Binding-site contacts:
Ligand atom C6 contacts residue TYR202 of chain 1.B at 3.6 Å (hydrophobic).
Ligand atom N3 contacts residue GLY220 of chain 1.B at 3.5 Å.
Ligand atom N7 contacts residue ALA119 of chain 1.B at 3.3 Å.
Ligand atom N7 contacts residue GLY120 of chain 1.B at 3.2 Å (h-bond).
Ligand atom C6 contacts residue VAL219 of chain 1.B at 3.7 Å (hydrophobic).
Ligand atom C5 contacts residue TYR202 of chain 1.B at 3.7 Å (hydrophobic).
Ligand atom C8 contacts residue THR244 of chain 1.B at 3.1 Å.
Ligand atom C5 contacts residue ASN245 of chain 1.B at 3.8 Å.
Ligand atom C5 contacts residue ALA119 of chain 1.B at 3.8 Å (hydrophobic).
Ligand atom C2 contacts residue GLU203 of chain 1.B at 2.9 Å.
Ligand atom C6 contacts residue GLU203 of chain 1.B at 3.5 Å.
Ligand atom N3 contacts residue VAL219 of chain 1.B at 3.7 Å.
Ligand atom C6 contacts residue ASN245 of chain 1.B at 4.0 Å.
Ligand atom N7 contacts residue THR244 of chain 1.B at 3.4 Å (h-bond).
Ligand atom N1 contacts residue VAL219 of chain 1.B at 3.6 Å (h-bond).
Ligand atom C2 contacts residue MET221 of chain 1.B at 3.5 Å (hydrophobic).
Ligand atom O6 contacts residue GLU203 of chain 1.B at 3.5 Å (salt-bridge).
Ligand atom C8 contacts residue ALA118 of chain 1.B at 3.5 Å (hydrophobic).
Ligand atom C2 contacts residue VAL219 of chain 1.B at 3.6 Å (hydrophobic).
Ligand atom C2 contacts residue TYR202 of chain 1.B at 4.0 Å (hydrophobic).
Ligand atom C5 contacts residue GLY120 of chain 1.B at 3.3 Å.
Ligand atom C4 contacts residue ALA118 of chain 1.B at 4.0 Å (hydrophobic).
Ligand atom C4 contacts residue GLY120 of chain 1.B at 4.1 Å.
Ligand atom N1 contacts residue TYR202 of chain 1.B at 3.6 Å.
Ligand atom N1 contacts residue GLU203 of chain 1.B at 2.6 Å (salt-bridge).
Ligand atom C4 contacts residue VAL219 of chain 1.B at 3.8 Å (hydrophobic).
Ligand atom N3 contacts residue MET221 of chain 1.B at 3.7 Å.
Ligand atom C6 contacts residue GLY120 of chain 1.B at 3.4 Å.
Ligand atom C8 contacts residue ALA119 of chain 1.B at 3.6 Å (hydrophobic).
Ligand atom N9 contacts residue ALA119 of chain 1.B at 3.8 Å.
Ligand atom N7 contacts residue ASN245 of chain 1.B at 2.7 Å (h-bond).
Ligand atom O6 contacts residue ASN245 of chain 1.B at 2.9 Å (h-bond).
Ligand atom C2 contacts residue GLY220 of chain 1.B at 3.7 Å.
Ligand atom O6 contacts residue TYR202 of chain 1.B at 3.9 Å.
Ligand atom C8 contacts residue ASN245 of chain 1.B at 3.6 Å.
Ligand atom N9 contacts residue ALA118 of chain 1.B at 3.2 Å (h-bond).
Ligand atom O6 contacts residue GLY120 of chain 1.B at 3.1 Å.
Ligand atom C5 contacts residue VAL219 of chain 1.B at 3.8 Å (hydrophobic).
Ligand atom C4 contacts residue ALA119 of chain 1.B at 4.1 Å (hydrophobic).
Ligand atom C4 contacts residue TYR202 of chain 1.B at 4.0 Å (hydrophobic).

The small molecule below binds the protein below.
Small molecule (SMILES): O=c1[nH]cnc2nc[nH]c12

Sequence of chain 1.B:
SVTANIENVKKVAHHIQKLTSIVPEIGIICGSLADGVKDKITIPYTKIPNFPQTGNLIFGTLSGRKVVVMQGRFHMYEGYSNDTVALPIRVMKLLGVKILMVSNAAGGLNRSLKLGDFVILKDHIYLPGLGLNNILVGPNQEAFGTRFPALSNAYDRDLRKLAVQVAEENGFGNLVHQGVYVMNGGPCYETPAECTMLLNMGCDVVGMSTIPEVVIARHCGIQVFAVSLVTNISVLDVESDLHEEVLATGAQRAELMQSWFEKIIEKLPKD